Sequence of chain 1.A:
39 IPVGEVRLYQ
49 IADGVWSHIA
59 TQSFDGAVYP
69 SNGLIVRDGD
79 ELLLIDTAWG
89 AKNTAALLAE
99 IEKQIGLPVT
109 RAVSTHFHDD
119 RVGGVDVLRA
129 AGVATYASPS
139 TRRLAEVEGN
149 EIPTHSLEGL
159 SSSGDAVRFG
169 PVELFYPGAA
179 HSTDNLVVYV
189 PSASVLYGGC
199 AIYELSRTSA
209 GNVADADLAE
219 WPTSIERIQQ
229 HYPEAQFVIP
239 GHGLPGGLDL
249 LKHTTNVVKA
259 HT

The protein below binds the small molecule below.
Small molecule (SMILES): O=C(O)c1cccc2c1C(=O)N(c1cccc(C(F)(F)F)c1)C2

Binding-site contacts:
Ligand atom F23 contacts residue ASP213 of chain 1.A at 3.6 Å.
Ligand atom O03 contacts residue TYR201 of chain 1.A at 3.6 Å.
Ligand atom O01 contacts residue ASN210 of chain 1.A at 2.6 Å (h-bond).
Ligand atom C18 contacts residue HIS116 of chain 1.A at 3.7 Å.
Ligand atom C02 contacts residue ASN210 of chain 1.A at 3.8 Å.
Ligand atom F21 contacts residue HIS116 of chain 1.A at 2.9 Å.
Ligand atom O12 contacts residue ASN210 of chain 1.A at 3.4 Å.
Ligand atom F21 contacts residue ASP213 of chain 1.A at 3.3 Å.
Ligand atom C19 contacts residue PHE62 of chain 1.A at 3.5 Å (hydrophobic).
Ligand atom C09 contacts residue TRP87 of chain 1.A at 3.6 Å (hydrophobic).
Ligand atom C16 contacts residue ASP118 of chain 1.A at 3.7 Å.
Ligand atom C15 contacts residue PHE62 of chain 1.A at 3.7 Å (hydrophobic).
Ligand atom C17 contacts residue PHE62 of chain 1.A at 4.0 Å (hydrophobic).
Ligand atom C20 contacts residue ASN210 of chain 1.A at 3.5 Å.
Ligand atom C15 contacts residue ASP118 of chain 1.A at 3.4 Å.
Ligand atom O01 contacts residue GLY209 of chain 1.A at 3.2 Å.
Ligand atom C14 contacts residue PHE62 of chain 1.A at 3.5 Å (hydrophobic).
Ligand atom N10 contacts residue PHE62 of chain 1.A at 3.8 Å.
Ligand atom C17 contacts residue HIS116 of chain 1.A at 3.6 Å.
Ligand atom C13 contacts residue HIS240 of chain 1.A at 3.7 Å.
Ligand atom C18 contacts residue PHE62 of chain 1.A at 4.0 Å (hydrophobic).
Ligand atom C06 contacts residue TYR67 of chain 1.A at 3.8 Å (hydrophobic).
Ligand atom C16 contacts residue PHE62 of chain 1.A at 3.9 Å (hydrophobic).
Ligand atom C07 contacts residue HIS240 of chain 1.A at 3.3 Å.
Ligand atom O12 contacts residue HIS179 of chain 1.A at 3.4 Å.
Ligand atom C07 contacts residue TYR67 of chain 1.A at 3.9 Å (hydrophobic).
Ligand atom C04 contacts residue HIS240 of chain 1.A at 3.8 Å.
Ligand atom C19 contacts residue HIS116 of chain 1.A at 3.9 Å.
Ligand atom C06 contacts residue HIS240 of chain 1.A at 3.3 Å.
Ligand atom F22 contacts residue ASN210 of chain 1.A at 2.8 Å.
Ligand atom C05 contacts residue HIS240 of chain 1.A at 3.7 Å.
Ligand atom O03 contacts residue HIS179 of chain 1.A at 3.7 Å.
Ligand atom C08 contacts residue HIS240 of chain 1.A at 3.4 Å.
Ligand atom C20 contacts residue HIS116 of chain 1.A at 3.4 Å.
Ligand atom C19 contacts residue ASN210 of chain 1.A at 3.8 Å.
Ligand atom C09 contacts residue PHE62 of chain 1.A at 3.8 Å (hydrophobic).
Ligand atom F23 contacts residue HIS116 of chain 1.A at 2.9 Å.
Ligand atom C16 contacts residue HIS116 of chain 1.A at 3.8 Å.
Ligand atom C09 contacts residue HIS240 of chain 1.A at 3.7 Å.
Ligand atom F23 contacts residue ASN210 of chain 1.A at 3.2 Å.